Sequence of chain 1.A:
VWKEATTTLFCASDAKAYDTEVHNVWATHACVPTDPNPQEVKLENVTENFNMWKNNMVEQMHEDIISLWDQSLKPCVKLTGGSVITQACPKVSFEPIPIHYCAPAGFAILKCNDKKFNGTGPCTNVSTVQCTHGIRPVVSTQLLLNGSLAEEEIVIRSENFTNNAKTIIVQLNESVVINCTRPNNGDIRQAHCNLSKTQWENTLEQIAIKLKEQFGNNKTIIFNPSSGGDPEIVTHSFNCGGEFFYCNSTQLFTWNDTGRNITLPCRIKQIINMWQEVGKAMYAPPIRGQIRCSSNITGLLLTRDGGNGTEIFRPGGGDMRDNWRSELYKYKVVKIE

Binding-site contacts:
Ligand atom O5 contacts residue ARG160 of chain 1.A at 4.0 Å.
Ligand atom N2 contacts residue SER331 of chain 1.A at 2.9 Å (h-bond).
Ligand atom C1 contacts residue SER331 of chain 1.A at 3.7 Å.
Ligand atom C3 contacts residue SER331 of chain 1.A at 4.0 Å.
Ligand atom C5 contacts residue SER330 of chain 1.A at 3.5 Å.
Ligand atom C4 contacts residue SER330 of chain 1.A at 4.0 Å.
Ligand atom O5 contacts residue ASN170 of chain 1.A at 2.4 Å (h-bond).
Ligand atom C6 contacts residue GLU119 of chain 1.A at 3.8 Å.
Ligand atom O3 contacts residue CYS329 of chain 1.A at 3.4 Å (h-bond).
Ligand atom C8 contacts residue SER331 of chain 1.A at 3.8 Å.
Ligand atom C1 contacts residue SER330 of chain 1.A at 3.8 Å.
Ligand atom O6 contacts residue ARG160 of chain 1.A at 3.4 Å (salt-bridge).
Ligand atom C6 contacts residue NAG1 of chain 1.U at 4.1 Å.
Ligand atom C8 contacts residue ASN269 of chain 1.A at 3.8 Å.
Ligand atom C7 contacts residue SER331 of chain 1.A at 3.8 Å.
Ligand atom C3 contacts residue ASN170 of chain 1.A at 3.7 Å.
Ligand atom C4 contacts residue GLU119 of chain 1.A at 3.4 Å.
Ligand atom C2 contacts residue ASN170 of chain 1.A at 2.3 Å.
Ligand atom C8 contacts residue VAL162 of chain 1.A at 3.9 Å (hydrophobic).
Ligand atom O6 contacts residue GLU119 of chain 1.A at 3.3 Å (salt-bridge).
Ligand atom O7 contacts residue ASN269 of chain 1.A at 4.3 Å.
Ligand atom O7 contacts residue PRO120 of chain 1.A at 3.5 Å.
Ligand atom O7 contacts residue VAL162 of chain 1.A at 4.1 Å.
Ligand atom C8 contacts residue LEU169 of chain 1.A at 3.6 Å (hydrophobic).
Ligand atom O7 contacts residue ASN170 of chain 1.A at 3.6 Å (h-bond).
Ligand atom O4 contacts residue GLU119 of chain 1.A at 3.0 Å (salt-bridge).
Ligand atom O4 contacts residue SER330 of chain 1.A at 4.1 Å.
Ligand atom C5 contacts residue ASN170 of chain 1.A at 3.7 Å.
Ligand atom C4 contacts residue ASN170 of chain 1.A at 4.2 Å.
Ligand atom C2 contacts residue SER330 of chain 1.A at 4.3 Å.
Ligand atom C7 contacts residue VAL162 of chain 1.A at 4.2 Å (hydrophobic).
Ligand atom C7 contacts residue ASN170 of chain 1.A at 3.4 Å.
Ligand atom C1 contacts residue ASN170 of chain 1.A at 1.4 Å.
Ligand atom O5 contacts residue SER330 of chain 1.A at 4.0 Å.
Ligand atom O5 contacts residue NAG1 of chain 1.U at 3.7 Å.
Ligand atom C7 contacts residue ASN269 of chain 1.A at 4.3 Å.
Ligand atom C2 contacts residue SER331 of chain 1.A at 3.7 Å.
Ligand atom C5 contacts residue GLU119 of chain 1.A at 4.2 Å.
Ligand atom C3 contacts residue SER330 of chain 1.A at 3.7 Å.
Ligand atom N2 contacts residue ASN170 of chain 1.A at 2.8 Å (h-bond).

The protein below binds the small molecule below.
Small molecule (SMILES): CC(=O)N[C@@H]1[C@@H](O)[C@H](O)[C@@H](CO)O[C@H]1O